A protein and the small-molecule ligand that binds it are described below.
Small molecule (SMILES): COc1ccc(NC(=O)c2cccc3c(N)nc(C)nc23)cn1

Sequence of chain 1.A:
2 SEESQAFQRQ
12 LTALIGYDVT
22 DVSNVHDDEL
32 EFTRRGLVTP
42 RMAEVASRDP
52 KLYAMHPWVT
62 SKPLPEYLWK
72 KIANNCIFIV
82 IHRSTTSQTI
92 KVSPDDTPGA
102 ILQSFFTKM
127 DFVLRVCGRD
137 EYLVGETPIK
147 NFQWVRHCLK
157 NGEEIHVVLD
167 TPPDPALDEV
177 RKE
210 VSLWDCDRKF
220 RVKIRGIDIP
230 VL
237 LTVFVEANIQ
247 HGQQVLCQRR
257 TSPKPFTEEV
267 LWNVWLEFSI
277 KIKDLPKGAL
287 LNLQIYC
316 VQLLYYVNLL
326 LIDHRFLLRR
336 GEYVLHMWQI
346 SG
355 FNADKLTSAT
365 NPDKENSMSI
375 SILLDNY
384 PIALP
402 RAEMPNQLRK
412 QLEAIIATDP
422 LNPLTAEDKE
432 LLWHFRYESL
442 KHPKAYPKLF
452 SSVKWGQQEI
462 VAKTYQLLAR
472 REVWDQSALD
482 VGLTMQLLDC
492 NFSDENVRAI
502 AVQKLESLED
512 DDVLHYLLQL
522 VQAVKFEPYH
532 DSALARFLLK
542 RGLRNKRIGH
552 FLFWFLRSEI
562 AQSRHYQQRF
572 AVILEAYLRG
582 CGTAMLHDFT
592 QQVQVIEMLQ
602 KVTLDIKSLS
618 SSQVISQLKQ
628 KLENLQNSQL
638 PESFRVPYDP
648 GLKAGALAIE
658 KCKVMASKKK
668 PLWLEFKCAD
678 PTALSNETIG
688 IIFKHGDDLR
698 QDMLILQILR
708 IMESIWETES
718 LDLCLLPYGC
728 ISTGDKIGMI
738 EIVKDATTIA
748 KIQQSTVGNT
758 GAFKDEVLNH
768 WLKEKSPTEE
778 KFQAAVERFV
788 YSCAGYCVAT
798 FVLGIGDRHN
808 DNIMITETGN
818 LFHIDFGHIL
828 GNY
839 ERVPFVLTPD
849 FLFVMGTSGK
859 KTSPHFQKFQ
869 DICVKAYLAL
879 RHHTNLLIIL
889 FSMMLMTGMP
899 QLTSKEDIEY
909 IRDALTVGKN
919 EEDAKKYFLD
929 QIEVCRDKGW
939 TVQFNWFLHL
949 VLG

Binding-site contacts:
Ligand atom C21 contacts residue ILE737 of chain 1.A at 3.5 Å (hydrophobic).
Ligand atom C20 contacts residue LYS691 of chain 1.A at 3.2 Å.
Ligand atom C6 contacts residue ILE689 of chain 1.A at 3.6 Å (hydrophobic).
Ligand atom N4 contacts residue VAL740 of chain 1.A at 3.0 Å (h-bond).
Ligand atom C23 contacts residue ASP699 of chain 1.A at 3.1 Å.
Ligand atom C21 contacts residue ASP822 of chain 1.A at 3.4 Å.
Ligand atom C17 contacts residue TYR725 of chain 1.A at 3.4 Å (hydrophobic).
Ligand atom C9 contacts residue GLU738 of chain 1.A at 3.7 Å.
Ligand atom C23 contacts residue GLY824 of chain 1.A at 3.8 Å.
Ligand atom C19 contacts residue ILE737 of chain 1.A at 3.7 Å (hydrophobic).
Ligand atom O22 contacts residue ASP822 of chain 1.A at 3.8 Å.
Ligand atom C20 contacts residue ASP822 of chain 1.A at 3.4 Å.
Ligand atom C16 contacts residue ASP822 of chain 1.A at 3.7 Å.
Ligand atom C1 contacts residue ILE737 of chain 1.A at 3.6 Å (hydrophobic).
Ligand atom N4 contacts residue ILE739 of chain 1.A at 3.7 Å.
Ligand atom C11 contacts residue ILE689 of chain 1.A at 3.7 Å (hydrophobic).
Ligand atom C1 contacts residue ILE821 of chain 1.A at 3.9 Å (hydrophobic).
Ligand atom O22 contacts residue ASP699 of chain 1.A at 3.1 Å (salt-bridge).
Ligand atom C19 contacts residue ASP822 of chain 1.A at 3.6 Å.
Ligand atom C21 contacts residue LYS691 of chain 1.A at 3.2 Å.
Ligand atom C17 contacts residue ASP822 of chain 1.A at 3.2 Å.
Ligand atom N18 contacts residue ASP822 of chain 1.A at 3.2 Å (salt-bridge).
Ligand atom C20 contacts residue ILE737 of chain 1.A at 3.5 Å (hydrophobic).
Ligand atom N2 contacts residue VAL740 of chain 1.A at 3.4 Å (h-bond).
Ligand atom C5 contacts residue MET811 of chain 1.A at 3.7 Å (hydrophobic).
Ligand atom C19 contacts residue ASP699 of chain 1.A at 3.6 Å.
Ligand atom C23 contacts residue ASP694 of chain 1.A at 3.8 Å.
Ligand atom N8 contacts residue ILE821 of chain 1.A at 3.8 Å.
Ligand atom C7 contacts residue ILE689 of chain 1.A at 3.5 Å (hydrophobic).
Ligand atom N18 contacts residue ASP699 of chain 1.A at 3.3 Å (salt-bridge).
Ligand atom C1 contacts residue TYR725 of chain 1.A at 3.3 Å (hydrophobic).
Ligand atom C23 contacts residue ASP822 of chain 1.A at 3.0 Å.
Ligand atom N2 contacts residue GLU738 of chain 1.A at 3.7 Å.
Ligand atom O22 contacts residue LEU696 of chain 1.A at 3.6 Å.
Ligand atom C16 contacts residue ILE737 of chain 1.A at 3.8 Å (hydrophobic).
Ligand atom O14 contacts residue ASP822 of chain 1.A at 3.8 Å.
Ligand atom C1 contacts residue GLU738 of chain 1.A at 3.5 Å.
Ligand atom C3 contacts residue VAL740 of chain 1.A at 3.7 Å (hydrophobic).
Ligand atom C12 contacts residue MET811 of chain 1.A at 3.7 Å (hydrophobic).
Ligand atom N18 contacts residue TYR725 of chain 1.A at 3.6 Å.